Binding-site contacts:
Ligand atom O2 contacts residue LEU287 of chain 1.D at 2.8 Å (h-bond).
Ligand atom O1 contacts residue GLY288 of chain 1.D at 2.9 Å (h-bond).
Ligand atom O10 contacts residue GLY285 of chain 1.D at 3.5 Å.
Ligand atom O4 contacts residue LYS257 of chain 1.D at 2.7 Å (salt-bridge).
Ligand atom O1 contacts residue LEU287 of chain 1.D at 3.3 Å (h-bond).
Ligand atom O2 contacts residue CYS100 of chain 1.D at 3.7 Å.
Ligand atom C2 contacts residue GLY101 of chain 1.D at 3.7 Å.
Ligand atom O1 contacts residue GLY285 of chain 1.D at 3.3 Å.
Ligand atom O9 contacts residue ASN102 of chain 1.D at 3.5 Å.
Ligand atom O2 contacts residue GLY101 of chain 1.D at 2.7 Å (h-bond).
Ligand atom O1 contacts residue MET203 of chain 1.D at 3.6 Å.
Ligand atom C6 contacts residue ASN102 of chain 1.D at 3.5 Å.
Ligand atom C1 contacts residue GLY285 of chain 1.D at 3.5 Å.
Ligand atom C4 contacts residue GLY285 of chain 1.D at 3.7 Å.
Ligand atom O5 contacts residue ILE276 of chain 1.D at 3.8 Å.
Ligand atom C2 contacts residue VAL286 of chain 1.D at 3.4 Å (hydrophobic).
Ligand atom O3 contacts residue ASN102 of chain 1.D at 3.0 Å (h-bond).
Ligand atom C6 contacts residue HIS281 of chain 1.D at 3.6 Å.
Ligand atom C3 contacts residue GLN98 of chain 1.D at 3.7 Å.
Ligand atom O9 contacts residue CYS100 of chain 1.D at 3.1 Å (h-bond).
Ligand atom O5 contacts residue LYS257 of chain 1.D at 3.1 Å.
Ligand atom C7 contacts residue MET66 of chain 1.D at 3.6 Å (hydrophobic).
Ligand atom O4 contacts residue GLN98 of chain 1.D at 3.2 Å (h-bond).
Ligand atom C6 contacts residue SER21 of chain 1.D at 3.5 Å.
Ligand atom O3 contacts residue GLY101 of chain 1.D at 3.4 Å (h-bond).
Ligand atom C1 contacts residue VAL286 of chain 1.D at 3.1 Å (hydrophobic).
Ligand atom O1 contacts residue VAL286 of chain 1.D at 3.4 Å (h-bond).
Ligand atom C1 contacts residue GLY101 of chain 1.D at 3.6 Å.
Ligand atom O10 contacts residue SER21 of chain 1.D at 3.6 Å.
Ligand atom C1 contacts residue LEU287 of chain 1.D at 3.3 Å (hydrophobic).
Ligand atom O3 contacts residue CYS100 of chain 1.D at 3.6 Å (h-bond).
Ligand atom O3 contacts residue GLY285 of chain 1.D at 3.5 Å.
Ligand atom C2 contacts residue GLY285 of chain 1.D at 3.3 Å.
Ligand atom O10 contacts residue ASN102 of chain 1.D at 2.8 Å (h-bond).
Ligand atom O10 contacts residue HIS281 of chain 1.D at 2.7 Å (h-bond).
Ligand atom O9 contacts residue MET66 of chain 1.D at 3.4 Å.
Ligand atom O9 contacts residue SER21 of chain 1.D at 2.6 Å (h-bond).
Ligand atom O2 contacts residue VAL286 of chain 1.D at 3.3 Å (h-bond).
Ligand atom O3 contacts residue VAL286 of chain 1.D at 3.2 Å (h-bond).
Ligand atom C3 contacts residue LYS257 of chain 1.D at 3.3 Å.

Sequence of chain 1.D:
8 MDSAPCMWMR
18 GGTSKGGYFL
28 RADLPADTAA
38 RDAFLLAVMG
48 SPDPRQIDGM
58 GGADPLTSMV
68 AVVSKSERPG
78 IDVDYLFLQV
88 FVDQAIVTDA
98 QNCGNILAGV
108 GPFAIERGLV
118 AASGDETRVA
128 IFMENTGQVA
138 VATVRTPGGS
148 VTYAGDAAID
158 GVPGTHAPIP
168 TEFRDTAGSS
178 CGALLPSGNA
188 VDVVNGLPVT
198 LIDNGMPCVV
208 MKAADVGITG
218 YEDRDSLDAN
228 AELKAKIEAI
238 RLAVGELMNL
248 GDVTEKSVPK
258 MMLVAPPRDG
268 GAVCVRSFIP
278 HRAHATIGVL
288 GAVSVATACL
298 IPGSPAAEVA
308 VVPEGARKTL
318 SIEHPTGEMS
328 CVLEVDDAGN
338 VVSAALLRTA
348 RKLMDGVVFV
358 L

The small molecule below binds the protein below.
Small molecule (SMILES): O=C(O)/C=C(\CC(=O)C(=O)O)C(=O)O